Binding-site contacts:
Ligand atom C7 contacts residue ASN12 of chain 6.G at 3.9 Å.
Ligand atom C5 contacts residue ASN12 of chain 6.G at 4.1 Å.
Ligand atom C2 contacts residue ASN12 of chain 6.G at 3.3 Å.
Ligand atom O7 contacts residue ASN12 of chain 6.G at 3.6 Å.
Ligand atom C1 contacts residue ASN12 of chain 6.G at 2.2 Å.
Ligand atom O5 contacts residue ASN12 of chain 6.G at 2.7 Å (h-bond).
Ligand atom N2 contacts residue ASN12 of chain 6.G at 3.8 Å.

A small-molecule ligand and the protein it binds are described below.
Small molecule (SMILES): CC(=O)N[C@H]1[C@H](O[C@H]2[C@H](O)[C@@H](NC(C)=O)CO[C@@H]2CO)O[C@H](CO)[C@@H](O)[C@@H]1O

Sequence of chain 6.G:
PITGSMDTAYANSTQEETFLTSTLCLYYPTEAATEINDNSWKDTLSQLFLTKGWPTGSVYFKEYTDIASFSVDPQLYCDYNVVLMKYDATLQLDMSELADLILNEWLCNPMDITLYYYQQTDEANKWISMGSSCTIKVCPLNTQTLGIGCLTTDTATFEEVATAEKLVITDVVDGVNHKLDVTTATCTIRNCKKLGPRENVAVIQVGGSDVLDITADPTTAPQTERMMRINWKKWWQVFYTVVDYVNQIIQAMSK